Sequence of chain 1.B:
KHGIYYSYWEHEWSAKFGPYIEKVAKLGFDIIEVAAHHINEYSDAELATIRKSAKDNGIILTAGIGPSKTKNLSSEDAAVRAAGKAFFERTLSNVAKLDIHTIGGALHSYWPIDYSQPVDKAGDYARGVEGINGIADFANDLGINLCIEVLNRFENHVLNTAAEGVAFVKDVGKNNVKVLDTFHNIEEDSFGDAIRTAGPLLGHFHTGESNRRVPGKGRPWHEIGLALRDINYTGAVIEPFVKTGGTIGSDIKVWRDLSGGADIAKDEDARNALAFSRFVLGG

Binding-site contacts:
Ligand atom C1 contacts residue HIS206 of chain 1.B at 4.0 Å.
Ligand atom O2 contacts residue ASP203 of chain 1.B at 3.1 Å (salt-bridge).
Ligand atom C2 contacts residue ASP203 of chain 1.B at 4.2 Å.
Ligand atom O2 contacts residue GLU264 of chain 1.B at 3.2 Å (salt-bridge).
Ligand atom C3 contacts residue MN1 of chain 1.H at 3.2 Å.
Ligand atom O1 contacts residue TRP132 of chain 1.B at 4.1 Å.
Ligand atom C2 contacts residue ARG235 of chain 1.B at 3.9 Å.
Ligand atom O6 contacts residue GLY87 of chain 1.B at 3.6 Å.
Ligand atom O2 contacts residue LEU172 of chain 1.B at 4.2 Å.
Ligand atom O4 contacts residue LEU172 of chain 1.B at 4.0 Å.
Ligand atom C1 contacts residue ARG235 of chain 1.B at 3.0 Å.
Ligand atom C2 contacts residue GLU264 of chain 1.B at 3.6 Å.
Ligand atom C6 contacts residue GLY87 of chain 1.B at 3.6 Å.
Ligand atom O2 contacts residue GLU170 of chain 1.B at 3.4 Å (salt-bridge).
Ligand atom O1 contacts residue HIS206 of chain 1.B at 3.1 Å (h-bond).
Ligand atom C3 contacts residue GLU264 of chain 1.B at 3.0 Å.
Ligand atom O6 contacts residue ALA127 of chain 1.B at 3.4 Å (h-bond).
Ligand atom C2 contacts residue GLU170 of chain 1.B at 4.1 Å.
Ligand atom O6 contacts residue GLY126 of chain 1.B at 3.7 Å.
Ligand atom C5 contacts residue GLU170 of chain 1.B at 4.2 Å.
Ligand atom C1 contacts residue TRP132 of chain 1.B at 4.0 Å (hydrophobic).
Ligand atom O3 contacts residue GLU264 of chain 1.B at 2.9 Å (salt-bridge).
Ligand atom C4 contacts residue GLU170 of chain 1.B at 3.8 Å.
Ligand atom O1 contacts residue GLU176 of chain 1.B at 2.7 Å (salt-bridge).
Ligand atom O1 contacts residue ARG235 of chain 1.B at 2.7 Å (salt-bridge).
Ligand atom O6 contacts residue ILE86 of chain 1.B at 3.2 Å (h-bond).
Ligand atom C2 contacts residue HIS206 of chain 1.B at 3.8 Å.
Ligand atom C6 contacts residue ILE86 of chain 1.B at 3.6 Å (hydrophobic).
Ligand atom O2 contacts residue HIS206 of chain 1.B at 2.9 Å (h-bond).
Ligand atom O3 contacts residue HIS229 of chain 1.B at 3.4 Å (h-bond).
Ligand atom O3 contacts residue MN1 of chain 1.H at 2.4 Å.
Ligand atom O2 contacts residue ARG235 of chain 1.B at 3.7 Å.
Ligand atom C6 contacts residue TRP132 of chain 1.B at 4.2 Å (hydrophobic).
Ligand atom O2 contacts residue MN1 of chain 1.H at 2.4 Å.
Ligand atom C1 contacts residue GLU176 of chain 1.B at 3.7 Å.
Ligand atom C1 contacts residue ILE277 of chain 1.B at 3.9 Å (hydrophobic).
Ligand atom C2 contacts residue MN1 of chain 1.H at 3.1 Å.
Ligand atom O3 contacts residue GLU170 of chain 1.B at 2.8 Å (salt-bridge).
Ligand atom O4 contacts residue GLU170 of chain 1.B at 3.0 Å (salt-bridge).
Ligand atom C3 contacts residue GLU170 of chain 1.B at 3.8 Å.

The protein below binds the small molecule below.
Small molecule (SMILES): O=C(CO)[C@@H](O)[C@H](O)[C@H](O)CO